Sequence of chain 1.A:
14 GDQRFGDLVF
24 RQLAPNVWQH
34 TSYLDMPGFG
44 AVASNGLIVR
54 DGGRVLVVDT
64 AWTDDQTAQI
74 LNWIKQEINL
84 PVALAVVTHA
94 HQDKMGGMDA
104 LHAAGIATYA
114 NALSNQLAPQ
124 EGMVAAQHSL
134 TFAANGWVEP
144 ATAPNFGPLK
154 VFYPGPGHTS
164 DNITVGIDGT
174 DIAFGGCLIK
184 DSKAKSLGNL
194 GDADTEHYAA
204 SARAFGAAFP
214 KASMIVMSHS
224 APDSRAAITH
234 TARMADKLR

Binding-site contacts:
Ligand atom O2 contacts residue ASP96 of chain 1.A at 3.0 Å (salt-bridge).
Ligand atom C7 contacts residue ZN1 of chain 1.C at 4.0 Å.
Ligand atom O1 contacts residue HIS222 of chain 1.A at 3.3 Å.
Ligand atom C6 contacts residue EKX1 of chain 1.F at 3.5 Å.
Ligand atom C10 contacts residue OH1 of chain 1.D at 3.4 Å.
Ligand atom C13 contacts residue EKX1 of chain 1.F at 3.0 Å.
Ligand atom C10 contacts residue HIS161 of chain 1.A at 3.4 Å.
Ligand atom O3 contacts residue LEU193 of chain 1.A at 3.9 Å.
Ligand atom C7 contacts residue HIS161 of chain 1.A at 3.9 Å.
Ligand atom O3 contacts residue OH1 of chain 1.D at 3.3 Å (h-bond).
Ligand atom C13 contacts residue HIS94 of chain 1.A at 3.5 Å.
Ligand atom C14 contacts residue EKX1 of chain 1.F at 3.5 Å.
Ligand atom O3 contacts residue HIS161 of chain 1.A at 3.1 Å.
Ligand atom O2 contacts residue CYS180 of chain 1.A at 3.5 Å (h-bond).
Ligand atom C14 contacts residue LEU193 of chain 1.A at 3.9 Å (hydrophobic).
Ligand atom C12 contacts residue EKX1 of chain 1.F at 3.3 Å.
Ligand atom O3 contacts residue ZN1 of chain 1.B at 3.5 Å.
Ligand atom O3 contacts residue HIS94 of chain 1.A at 3.8 Å.
Ligand atom O2 contacts residue ZN1 of chain 1.B at 3.8 Å.
Ligand atom S1 contacts residue ASP96 of chain 1.A at 3.7 Å.
Ligand atom N1 contacts residue OH1 of chain 1.D at 3.9 Å.
Ligand atom C9 contacts residue EKX1 of chain 1.F at 3.6 Å.
Ligand atom S1 contacts residue EKX1 of chain 1.F at 2.1 Å (h-bond).
Ligand atom C10 contacts residue HIS222 of chain 1.A at 3.3 Å.
Ligand atom C8 contacts residue EKX1 of chain 1.F at 3.6 Å.
Ligand atom O1 contacts residue CYS180 of chain 1.A at 3.5 Å.
Ligand atom C1 contacts residue VAL45 of chain 1.A at 3.6 Å (hydrophobic).
Ligand atom C11 contacts residue OH1 of chain 1.D at 3.5 Å.
Ligand atom C10 contacts residue ZN1 of chain 1.C at 2.8 Å.
Ligand atom O2 contacts residue ZN1 of chain 1.C at 1.8 Å.
Ligand atom C1 contacts residue EKX1 of chain 1.F at 3.5 Å.
Ligand atom O1 contacts residue ZN1 of chain 1.C at 3.0 Å.
Ligand atom O2 contacts residue OH1 of chain 1.D at 2.4 Å (h-bond).
Ligand atom S1 contacts residue OH1 of chain 1.D at 3.4 Å (h-bond).
Ligand atom O2 contacts residue HIS222 of chain 1.A at 2.8 Å (h-bond).
Ligand atom O2 contacts residue HIS161 of chain 1.A at 3.8 Å.
Ligand atom C13 contacts residue OH1 of chain 1.D at 3.5 Å.
Ligand atom O1 contacts residue LYS183 of chain 1.A at 3.1 Å (salt-bridge).
Ligand atom O1 contacts residue HIS161 of chain 1.A at 3.2 Å.
Ligand atom C7 contacts residue LEU193 of chain 1.A at 3.9 Å (hydrophobic).

This small molecule binds to this protein.
Small molecule (SMILES): C[C@H](CS)C(=O)N1CCc2ccccc2[C@@H]1C(=O)O